Sequence of chain 1.A:
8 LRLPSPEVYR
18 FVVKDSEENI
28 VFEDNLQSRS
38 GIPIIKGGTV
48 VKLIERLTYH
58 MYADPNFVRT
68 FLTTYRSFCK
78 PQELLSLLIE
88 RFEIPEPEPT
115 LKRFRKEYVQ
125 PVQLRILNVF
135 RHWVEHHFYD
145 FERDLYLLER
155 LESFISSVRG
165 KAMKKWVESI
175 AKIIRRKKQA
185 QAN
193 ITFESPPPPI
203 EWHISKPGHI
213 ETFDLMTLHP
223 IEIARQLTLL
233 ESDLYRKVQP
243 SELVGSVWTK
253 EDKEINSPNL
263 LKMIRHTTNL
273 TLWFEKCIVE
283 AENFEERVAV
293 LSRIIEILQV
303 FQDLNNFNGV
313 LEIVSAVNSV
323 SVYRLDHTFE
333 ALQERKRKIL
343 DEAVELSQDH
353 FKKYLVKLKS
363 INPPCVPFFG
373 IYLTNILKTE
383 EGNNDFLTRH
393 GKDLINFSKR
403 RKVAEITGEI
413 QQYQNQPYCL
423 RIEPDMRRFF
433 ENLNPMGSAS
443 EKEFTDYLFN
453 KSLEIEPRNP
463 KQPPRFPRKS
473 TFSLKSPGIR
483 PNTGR

Binding-site contacts:
Ligand atom O5 contacts residue ASN320 of chain 1.A at 3.6 Å.
Ligand atom C10 contacts residue PHE331 of chain 1.A at 4.4 Å (hydrophobic).
Ligand atom O5 contacts residue VAL346 of chain 1.A at 3.6 Å.
Ligand atom C14 contacts residue ARG339 of chain 1.A at 4.4 Å.
Ligand atom C11 contacts residue ARG339 of chain 1.A at 4.4 Å.
Ligand atom N2 contacts residue TYR325 of chain 1.A at 3.8 Å.
Ligand atom O6 contacts residue VAL346 of chain 1.A at 3.6 Å.
Ligand atom N1 contacts residue ARG326 of chain 1.A at 4.4 Å.
Ligand atom N1 contacts residue PHE331 of chain 1.A at 3.7 Å.
Ligand atom N1 contacts residue TYR325 of chain 1.A at 2.7 Å (h-bond).
Ligand atom C14 contacts residue ASN320 of chain 1.A at 4.4 Å.
Ligand atom O5 contacts residue LEU342 of chain 1.A at 3.6 Å.
Ligand atom O6 contacts residue LEU342 of chain 1.A at 4.3 Å.
Ligand atom O6 contacts residue ASP343 of chain 1.A at 3.8 Å.
Ligand atom C15 contacts residue TYR325 of chain 1.A at 3.9 Å (hydrophobic).
Ligand atom O5 contacts residue PHE331 of chain 1.A at 4.0 Å.
Ligand atom C16 contacts residue ARG339 of chain 1.A at 3.6 Å.
Ligand atom C10 contacts residue TYR325 of chain 1.A at 3.4 Å (hydrophobic).
Ligand atom O5 contacts residue VAL319 of chain 1.A at 3.5 Å.
Ligand atom C13 contacts residue TYR325 of chain 1.A at 3.3 Å (hydrophobic).
Ligand atom C13 contacts residue VAL319 of chain 1.A at 4.1 Å (hydrophobic).
Ligand atom C11 contacts residue PHE331 of chain 1.A at 4.1 Å (hydrophobic).
Ligand atom C13 contacts residue PHE331 of chain 1.A at 3.5 Å (hydrophobic).
Ligand atom C15 contacts residue ARG339 of chain 1.A at 3.6 Å.
Ligand atom C12 contacts residue TYR325 of chain 1.A at 3.1 Å (hydrophobic).
Ligand atom C14 contacts residue TYR325 of chain 1.A at 3.6 Å (hydrophobic).
Ligand atom S1 contacts residue VAL346 of chain 1.A at 3.8 Å.
Ligand atom N2 contacts residue VAL346 of chain 1.A at 3.5 Å.
Ligand atom S1 contacts residue LEU342 of chain 1.A at 4.5 Å.
Ligand atom C11 contacts residue TYR325 of chain 1.A at 3.7 Å (hydrophobic).
Ligand atom C10 contacts residue ASP328 of chain 1.A at 3.0 Å.
Ligand atom S1 contacts residue ASN320 of chain 1.A at 3.7 Å.
Ligand atom S1 contacts residue TYR325 of chain 1.A at 4.4 Å.
Ligand atom C12 contacts residue PHE331 of chain 1.A at 3.7 Å (hydrophobic).
Ligand atom C13 contacts residue ASN320 of chain 1.A at 4.4 Å.
Ligand atom N2 contacts residue ASN320 of chain 1.A at 2.6 Å (h-bond).
Ligand atom N1 contacts residue LEU327 of chain 1.A at 3.8 Å.
Ligand atom C16 contacts residue TYR325 of chain 1.A at 4.0 Å (hydrophobic).
Ligand atom N1 contacts residue ASP328 of chain 1.A at 3.0 Å (salt-bridge).
Ligand atom C14 contacts residue PHE331 of chain 1.A at 4.2 Å (hydrophobic).

The protein below binds the small molecule below.
Small molecule (SMILES): NCc1ccc(S(N)(=O)=O)cc1